Sequence of chain 1.D:
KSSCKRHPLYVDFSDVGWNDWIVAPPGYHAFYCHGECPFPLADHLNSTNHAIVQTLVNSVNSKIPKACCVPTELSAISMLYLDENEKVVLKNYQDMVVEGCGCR

This small molecule binds to this protein.
Small molecule (SMILES): CC(=O)N[C@H]1[C@H](O[C@H]2[C@H](O)[C@@H](NC(C)=O)CO[C@@H]2CO)O[C@H](CO)[C@@H](O[C@@H]2O[C@H](CO)[C@@H](O)[C@H](O[C@H]3O[C@H](CO)[C@@H](O)[C@H](O)[C@@H]3O[C@H]3O[C@H](CO)[C@@H](O)[C@H](O)[C@@H]3O)[C@@H]2O)[C@@H]1O

Binding-site contacts:
Ligand atom C7 contacts residue ASN50 of chain 1.D at 3.9 Å.
Ligand atom C5 contacts residue GLU103 of chain 1.D at 3.2 Å.
Ligand atom O6 contacts residue ARG10 of chain 1.D at 2.6 Å (salt-bridge).
Ligand atom O6 contacts residue PHE35 of chain 1.D at 4.0 Å.
Ligand atom C8 contacts residue LEU49 of chain 1.D at 3.7 Å (hydrophobic).
Ligand atom C6 contacts residue ARG10 of chain 1.D at 3.9 Å.
Ligand atom C5 contacts residue ASN50 of chain 1.D at 3.5 Å.
Ligand atom O5 contacts residue GLU103 of chain 1.D at 3.5 Å (salt-bridge).
Ligand atom N2 contacts residue ASN50 of chain 1.D at 3.1 Å (h-bond).
Ligand atom C6 contacts residue GLU103 of chain 1.D at 3.3 Å.
Ligand atom C3 contacts residue ASN50 of chain 1.D at 3.9 Å.
Ligand atom C1 contacts residue CYS105 of chain 1.D at 3.6 Å (hydrophobic).
Ligand atom O6 contacts residue GLU77 of chain 1.D at 2.8 Å (salt-bridge).
Ligand atom C8 contacts residue HIS48 of chain 1.D at 3.5 Å.
Ligand atom N2 contacts residue CYS105 of chain 1.D at 3.6 Å.
Ligand atom O5 contacts residue GLY104 of chain 1.D at 3.7 Å.
Ligand atom O7 contacts residue CYS105 of chain 1.D at 3.0 Å (h-bond).
Ligand atom C6 contacts residue GLU103 of chain 1.D at 3.3 Å.
Ligand atom O4 contacts residue GLU103 of chain 1.D at 3.4 Å (salt-bridge).
Ligand atom C2 contacts residue ASN50 of chain 1.D at 2.6 Å.
Ligand atom C6 contacts residue GLU77 of chain 1.D at 3.2 Å.
Ligand atom C1 contacts residue ASN50 of chain 1.D at 1.4 Å.
Ligand atom C1 contacts residue HIS48 of chain 1.D at 3.5 Å.
Ligand atom N2 contacts residue HIS48 of chain 1.D at 2.8 Å (h-bond).
Ligand atom C4 contacts residue GLY104 of chain 1.D at 4.0 Å.
Ligand atom C6 contacts residue PHE35 of chain 1.D at 3.9 Å (hydrophobic).
Ligand atom C2 contacts residue GLU103 of chain 1.D at 3.7 Å.
Ligand atom O5 contacts residue ASN50 of chain 1.D at 2.2 Å (h-bond).
Ligand atom C2 contacts residue HIS48 of chain 1.D at 3.6 Å.
Ligand atom C6 contacts residue ARG10 of chain 1.D at 3.9 Å.
Ligand atom O6 contacts residue GLU103 of chain 1.D at 3.3 Å (salt-bridge).
Ligand atom O2 contacts residue GLU103 of chain 1.D at 3.2 Å (salt-bridge).
Ligand atom C8 contacts residue CYS8 of chain 1.D at 3.7 Å (hydrophobic).
Ligand atom C2 contacts residue CYS105 of chain 1.D at 3.7 Å (hydrophobic).
Ligand atom C1 contacts residue GLU103 of chain 1.D at 4.0 Å.
Ligand atom C2 contacts residue GLY104 of chain 1.D at 4.1 Å.
Ligand atom C7 contacts residue CYS105 of chain 1.D at 3.4 Å (hydrophobic).
Ligand atom C7 contacts residue HIS48 of chain 1.D at 3.6 Å.
Ligand atom O6 contacts residue GLY104 of chain 1.D at 3.5 Å.
Ligand atom O6 contacts residue GLU103 of chain 1.D at 3.7 Å.